Binding-site contacts:
Ligand atom C1 contacts residue THR615 of chain 1.C at 4.1 Å.
Ligand atom C8 contacts residue GLN641 of chain 1.C at 3.6 Å.
Ligand atom C7 contacts residue ASN613 of chain 1.C at 3.6 Å.
Ligand atom C5 contacts residue ASN613 of chain 1.C at 3.7 Å.
Ligand atom C8 contacts residue ASN613 of chain 1.C at 3.9 Å.
Ligand atom O5 contacts residue THR615 of chain 1.C at 4.0 Å.
Ligand atom N2 contacts residue GLN641 of chain 1.C at 4.5 Å.
Ligand atom C2 contacts residue ASN613 of chain 1.C at 2.5 Å.
Ligand atom O7 contacts residue ASN613 of chain 1.C at 3.9 Å.
Ligand atom N2 contacts residue ASN613 of chain 1.C at 2.9 Å (h-bond).
Ligand atom C3 contacts residue ASN613 of chain 1.C at 3.8 Å.
Ligand atom O6 contacts residue THR615 of chain 1.C at 4.4 Å.
Ligand atom O5 contacts residue ASN613 of chain 1.C at 2.4 Å (h-bond).
Ligand atom C4 contacts residue ASN613 of chain 1.C at 4.2 Å.
Ligand atom C1 contacts residue ASN613 of chain 1.C at 1.4 Å.

The protein below binds the small molecule below.
Small molecule (SMILES): CC(=O)N[C@@H]1[C@@H](O)[C@H](O)[C@@H](CO)O[C@H]1O

Sequence of chain 1.C:
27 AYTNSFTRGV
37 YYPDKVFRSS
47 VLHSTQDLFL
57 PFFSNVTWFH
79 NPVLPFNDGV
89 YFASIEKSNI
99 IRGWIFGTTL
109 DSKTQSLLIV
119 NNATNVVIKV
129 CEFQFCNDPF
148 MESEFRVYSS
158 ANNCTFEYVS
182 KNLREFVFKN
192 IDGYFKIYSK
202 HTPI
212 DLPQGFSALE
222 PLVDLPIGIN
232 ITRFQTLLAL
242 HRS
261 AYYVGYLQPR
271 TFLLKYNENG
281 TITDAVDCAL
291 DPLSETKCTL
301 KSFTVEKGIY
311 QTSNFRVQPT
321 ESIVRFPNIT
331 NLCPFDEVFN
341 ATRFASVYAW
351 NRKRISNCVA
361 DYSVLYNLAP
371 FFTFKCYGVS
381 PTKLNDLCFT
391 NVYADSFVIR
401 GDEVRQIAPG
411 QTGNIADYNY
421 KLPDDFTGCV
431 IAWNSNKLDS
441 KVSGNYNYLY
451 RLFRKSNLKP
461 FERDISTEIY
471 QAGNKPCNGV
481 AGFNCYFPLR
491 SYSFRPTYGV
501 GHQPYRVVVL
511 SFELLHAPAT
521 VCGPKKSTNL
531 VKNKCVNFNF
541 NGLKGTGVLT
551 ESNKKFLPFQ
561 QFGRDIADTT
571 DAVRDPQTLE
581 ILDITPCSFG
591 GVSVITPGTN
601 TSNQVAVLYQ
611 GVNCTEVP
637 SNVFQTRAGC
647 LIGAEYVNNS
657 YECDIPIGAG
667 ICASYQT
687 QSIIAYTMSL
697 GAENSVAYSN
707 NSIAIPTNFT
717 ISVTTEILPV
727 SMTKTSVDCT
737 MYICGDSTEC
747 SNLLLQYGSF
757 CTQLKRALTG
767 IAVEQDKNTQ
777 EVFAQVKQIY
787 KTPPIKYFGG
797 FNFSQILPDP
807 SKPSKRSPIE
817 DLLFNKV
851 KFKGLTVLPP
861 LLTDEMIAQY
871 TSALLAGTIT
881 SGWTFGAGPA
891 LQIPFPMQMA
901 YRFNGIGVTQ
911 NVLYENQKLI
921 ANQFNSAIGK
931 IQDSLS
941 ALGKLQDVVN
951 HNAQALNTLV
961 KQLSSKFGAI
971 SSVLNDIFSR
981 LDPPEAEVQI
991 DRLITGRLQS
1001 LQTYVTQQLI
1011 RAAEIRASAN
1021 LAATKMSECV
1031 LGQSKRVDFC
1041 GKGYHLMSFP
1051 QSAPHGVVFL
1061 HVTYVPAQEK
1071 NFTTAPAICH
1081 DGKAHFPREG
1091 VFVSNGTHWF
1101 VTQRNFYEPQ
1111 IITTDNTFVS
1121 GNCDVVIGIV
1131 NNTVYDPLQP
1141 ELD